Sequence of chain 8.C:
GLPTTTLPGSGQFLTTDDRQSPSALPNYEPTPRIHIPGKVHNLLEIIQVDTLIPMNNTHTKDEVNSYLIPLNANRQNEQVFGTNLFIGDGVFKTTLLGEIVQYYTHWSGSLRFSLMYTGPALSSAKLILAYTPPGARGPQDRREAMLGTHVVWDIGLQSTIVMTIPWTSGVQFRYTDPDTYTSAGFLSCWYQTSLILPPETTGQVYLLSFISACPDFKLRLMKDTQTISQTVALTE

Sequence of chain 8.A:
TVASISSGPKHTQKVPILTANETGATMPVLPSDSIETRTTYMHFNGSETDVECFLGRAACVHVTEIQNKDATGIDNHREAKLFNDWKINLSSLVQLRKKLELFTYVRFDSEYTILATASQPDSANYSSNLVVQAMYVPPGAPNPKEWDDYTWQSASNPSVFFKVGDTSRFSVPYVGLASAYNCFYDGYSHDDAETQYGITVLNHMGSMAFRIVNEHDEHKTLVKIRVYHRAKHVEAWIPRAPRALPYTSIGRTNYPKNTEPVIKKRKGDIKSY

A protein and the small-molecule ligand that binds it are described below.
Small molecule (SMILES): Cc1cc(CCCOc2c(Cl)cc(C3=NCCO3)cc2Cl)on1

Binding-site contacts:
Ligand atom C2B contacts residue TYR128 of chain 8.A at 3.9 Å (hydrophobic).
Ligand atom N3A contacts residue PRO174 of chain 8.A at 3.3 Å (h-bond).
Ligand atom N3A contacts residue ALA24 of chain 8.C at 3.8 Å.
Ligand atom C4A contacts residue SER175 of chain 8.A at 3.8 Å.
Ligand atom C4B contacts residue TYR152 of chain 8.A at 3.6 Å (hydrophobic).
Ligand atom C5B contacts residue TYR152 of chain 8.A at 3.7 Å (hydrophobic).
Ligand atom C5A contacts residue VAL176 of chain 8.A at 3.5 Å (hydrophobic).
Ligand atom O1 contacts residue ILE104 of chain 8.A at 3.4 Å.
Ligand atom CL1 contacts residue TYR152 of chain 8.A at 3.9 Å.
Ligand atom C2C contacts residue VAL191 of chain 8.A at 4.0 Å (hydrophobic).
Ligand atom C5 contacts residue TYR128 of chain 8.A at 3.8 Å (hydrophobic).
Ligand atom C3C contacts residue ILE104 of chain 8.A at 3.7 Å (hydrophobic).
Ligand atom C5A contacts residue PHE186 of chain 8.A at 4.0 Å (hydrophobic).
Ligand atom C2A contacts residue PHE186 of chain 8.A at 3.8 Å (hydrophobic).
Ligand atom C4A contacts residue PRO174 of chain 8.A at 3.0 Å (hydrophobic).
Ligand atom C2A contacts residue TYR152 of chain 8.A at 3.8 Å (hydrophobic).
Ligand atom CL2 contacts residue ILE104 of chain 8.A at 3.5 Å.
Ligand atom N3A contacts residue TYR152 of chain 8.A at 4.0 Å.
Ligand atom C1C contacts residue TYR128 of chain 8.A at 3.3 Å (hydrophobic).
Ligand atom C31 contacts residue LEU106 of chain 8.A at 4.0 Å (hydrophobic).
Ligand atom C4B contacts residue PHE186 of chain 8.A at 3.9 Å (hydrophobic).
Ligand atom C5A contacts residue ALA150 of chain 8.A at 3.5 Å (hydrophobic).
Ligand atom C4A contacts residue ALA150 of chain 8.A at 4.0 Å (hydrophobic).
Ligand atom C1B contacts residue VAL188 of chain 8.A at 4.0 Å (hydrophobic).
Ligand atom C3B contacts residue PHE186 of chain 8.A at 3.9 Å (hydrophobic).
Ligand atom O1 contacts residue MET221 of chain 8.A at 3.5 Å (h-bond).
Ligand atom C4 contacts residue LEU106 of chain 8.A at 3.9 Å (hydrophobic).
Ligand atom O1A contacts residue PHE186 of chain 8.A at 3.4 Å.
Ligand atom C3 contacts residue LEU106 of chain 8.A at 3.8 Å (hydrophobic).
Ligand atom CL2 contacts residue TYR128 of chain 8.A at 3.2 Å.
Ligand atom C2B contacts residue MET224 of chain 8.A at 4.0 Å (hydrophobic).
Ligand atom CL1 contacts residue LEU25 of chain 8.C at 3.7 Å.
Ligand atom CL1 contacts residue VAL188 of chain 8.A at 3.7 Å.
Ligand atom O1B contacts residue VAL188 of chain 8.A at 3.7 Å.
Ligand atom CL2 contacts residue MET224 of chain 8.A at 3.4 Å.
Ligand atom C6B contacts residue TYR152 of chain 8.A at 3.9 Å (hydrophobic).
Ligand atom C3B contacts residue MET224 of chain 8.A at 3.6 Å (hydrophobic).
Ligand atom O1A contacts residue MET224 of chain 8.A at 3.5 Å (h-bond).
Ligand atom N2 contacts residue MET221 of chain 8.A at 3.5 Å (h-bond).
Ligand atom C3C contacts residue TYR152 of chain 8.A at 3.8 Å (hydrophobic).

Sequence of chain 9.C:
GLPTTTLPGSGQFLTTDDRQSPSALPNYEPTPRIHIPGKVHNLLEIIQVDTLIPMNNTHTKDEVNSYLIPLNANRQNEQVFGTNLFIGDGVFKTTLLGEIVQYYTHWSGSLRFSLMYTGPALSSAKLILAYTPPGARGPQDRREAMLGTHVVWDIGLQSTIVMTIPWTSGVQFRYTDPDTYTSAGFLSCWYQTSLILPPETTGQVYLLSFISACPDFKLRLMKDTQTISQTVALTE